Sequence of chain 1.C:
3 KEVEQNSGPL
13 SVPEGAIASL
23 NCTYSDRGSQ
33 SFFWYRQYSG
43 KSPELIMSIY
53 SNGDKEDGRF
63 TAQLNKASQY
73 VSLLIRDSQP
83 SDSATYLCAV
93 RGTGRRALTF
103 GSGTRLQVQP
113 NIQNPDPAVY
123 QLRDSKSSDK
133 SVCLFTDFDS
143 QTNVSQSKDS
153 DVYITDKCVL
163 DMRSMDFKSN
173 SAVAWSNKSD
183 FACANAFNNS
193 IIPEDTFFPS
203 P

Sequence of chain 1.D:
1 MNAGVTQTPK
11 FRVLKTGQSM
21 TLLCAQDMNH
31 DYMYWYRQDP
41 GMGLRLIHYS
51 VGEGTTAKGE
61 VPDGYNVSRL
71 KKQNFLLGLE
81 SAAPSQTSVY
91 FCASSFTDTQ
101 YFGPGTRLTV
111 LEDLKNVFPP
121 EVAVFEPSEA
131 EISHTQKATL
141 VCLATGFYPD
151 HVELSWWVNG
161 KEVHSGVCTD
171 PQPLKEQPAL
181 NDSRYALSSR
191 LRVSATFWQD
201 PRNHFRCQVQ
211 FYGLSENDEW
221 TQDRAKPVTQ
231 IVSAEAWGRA

Binding-site contacts:
Ligand atom C contacts residue TYR8 of chain 1.A at 3.3 Å (hydrophobic).
Ligand atom CA contacts residue TYR8 of chain 1.A at 3.2 Å (hydrophobic).
Ligand atom OXT contacts residue LYS147 of chain 1.A at 2.8 Å (salt-bridge).
Ligand atom C contacts residue LYS147 of chain 1.A at 3.4 Å.
Ligand atom O contacts residue TRP148 of chain 1.A at 2.9 Å (h-bond).
Ligand atom OD1 contacts residue GLY96 of chain 1.C at 3.1 Å.
Ligand atom O contacts residue LYS67 of chain 1.A at 2.8 Å (salt-bridge).
Ligand atom N contacts residue TYR172 of chain 1.A at 2.6 Å (h-bond).
Ligand atom CD2 contacts residue TYR100 of chain 1.A at 3.3 Å (hydrophobic).
Ligand atom O contacts residue ARG93 of chain 1.C at 2.9 Å (salt-bridge).
Ligand atom CD2 contacts residue TYR8 of chain 1.A at 3.2 Å (hydrophobic).
Ligand atom CE contacts residue THR97 of chain 1.D at 3.4 Å.
Ligand atom SD contacts residue ARG93 of chain 1.C at 3.4 Å (salt-bridge).
Ligand atom O contacts residue HIS71 of chain 1.A at 3.3 Å (h-bond).
Ligand atom N contacts residue TYR160 of chain 1.A at 3.5 Å.
Ligand atom N contacts residue GLU64 of chain 1.A at 2.9 Å (salt-bridge).
Ligand atom N contacts residue TRP168 of chain 1.A at 3.2 Å.
Ligand atom N contacts residue ASP78 of chain 1.A at 2.9 Å (salt-bridge).
Ligand atom O contacts residue THR144 of chain 1.A at 2.6 Å (h-bond).
Ligand atom N contacts residue TYR8 of chain 1.A at 2.9 Å (h-bond).
Ligand atom CD1 contacts residue MET46 of chain 1.A at 3.4 Å (hydrophobic).
Ligand atom N contacts residue LYS67 of chain 1.A at 3.3 Å (salt-bridge).
Ligand atom O contacts residue TYR32 of chain 1.D at 2.6 Å (h-bond).
Ligand atom CE1 contacts residue TYR32 of chain 1.D at 3.3 Å (hydrophobic).
Ligand atom O contacts residue PHE96 of chain 1.D at 3.5 Å.
Ligand atom OD1 contacts residue ARG93 of chain 1.C at 3.3 Å (salt-bridge).
Ligand atom O contacts residue TYR85 of chain 1.A at 2.7 Å (h-bond).
Ligand atom OD1 contacts residue ARG98 of chain 1.C at 2.7 Å (salt-bridge).
Ligand atom CG contacts residue GLY96 of chain 1.C at 3.3 Å.
Ligand atom CB contacts residue TYR100 of chain 1.A at 3.4 Å (hydrophobic).
Ligand atom OE2 contacts residue VAL153 of chain 1.A at 3.5 Å.
Ligand atom O contacts residue LYS147 of chain 1.A at 3.5 Å (salt-bridge).
Ligand atom O contacts residue TYR160 of chain 1.A at 2.7 Å (h-bond).
Ligand atom ND1 contacts residue ASP31 of chain 1.D at 3.4 Å.
Ligand atom N contacts residue TYR100 of chain 1.A at 3.0 Å (h-bond).
Ligand atom CG contacts residue ARG93 of chain 1.C at 3.4 Å.
Ligand atom OD2 contacts residue GLY96 of chain 1.C at 2.7 Å (h-bond).
Ligand atom CA contacts residue TYR172 of chain 1.A at 3.4 Å (hydrophobic).
Ligand atom CG contacts residue ARG98 of chain 1.C at 3.4 Å.
Ligand atom CG contacts residue GLU64 of chain 1.A at 3.3 Å.

Sequence of chain 1.A:
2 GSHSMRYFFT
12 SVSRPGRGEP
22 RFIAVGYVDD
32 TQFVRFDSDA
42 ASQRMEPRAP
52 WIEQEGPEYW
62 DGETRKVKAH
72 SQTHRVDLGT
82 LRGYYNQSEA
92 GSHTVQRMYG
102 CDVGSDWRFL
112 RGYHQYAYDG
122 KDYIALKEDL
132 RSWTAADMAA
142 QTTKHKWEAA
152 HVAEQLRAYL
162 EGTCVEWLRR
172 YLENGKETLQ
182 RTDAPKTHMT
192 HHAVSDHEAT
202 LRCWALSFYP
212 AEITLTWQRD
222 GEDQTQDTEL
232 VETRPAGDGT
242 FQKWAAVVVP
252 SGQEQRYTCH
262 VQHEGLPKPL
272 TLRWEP

This protein binds this small molecule.
Small molecule (SMILES): CSCC[C@H](NC(=O)CNC(=O)[C@H](CC(=O)O)NC(=O)[C@H](Cc1ccc(O)cc1)NC(=O)[C@H](CC(C)C)NC(=O)C[NH3+])C(=O)N[C@@H](CCC(=O)O)C(=O)N[C@@H](CC1=CNCN1)C(=O)N[C@@H](CC(C)C)C(=O)O